Sequence of chain 1.U:
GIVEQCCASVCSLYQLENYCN

Sequence of chain 1.N:
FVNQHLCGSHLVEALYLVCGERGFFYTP

Binding-site contacts:
Ligand atom C1 contacts residue CYS6 of chain 1.U at 3.4 Å (hydrophobic).
Ligand atom O1 contacts residue LEU11 of chain 1.V at 4.3 Å.
Ligand atom O1 contacts residue SER9 of chain 1.U at 3.7 Å.
Ligand atom C2 contacts residue HIS5 of chain 1.N at 4.2 Å.
Ligand atom C7 contacts residue LEU17 of chain 1.P at 3.6 Å (hydrophobic).
Ligand atom C7 contacts residue LEU16 of chain 1.U at 3.8 Å (hydrophobic).
Ligand atom C3 contacts residue ALA14 of chain 1.V at 4.4 Å (hydrophobic).
Ligand atom C7 contacts residue HIS5 of chain 1.N at 3.5 Å.
Ligand atom C5 contacts residue LEU11 of chain 1.V at 3.7 Å (hydrophobic).
Ligand atom C1 contacts residue VAL10 of chain 1.U at 4.4 Å (hydrophobic).
Ligand atom O1 contacts residue VAL2 of chain 1.N at 4.3 Å.
Ligand atom O1 contacts residue CYS11 of chain 1.U at 2.9 Å (h-bond).
Ligand atom C5 contacts residue HIS10 of chain 1.V at 4.2 Å.
Ligand atom C4 contacts residue HIS10 of chain 1.V at 4.2 Å.
Ligand atom C6 contacts residue CYS7 of chain 1.V at 4.2 Å (hydrophobic).
Ligand atom C2 contacts residue LEU11 of chain 1.V at 4.2 Å (hydrophobic).
Ligand atom C7 contacts residue ALA14 of chain 1.V at 3.6 Å (hydrophobic).
Ligand atom C5 contacts residue CYS7 of chain 1.V at 4.4 Å (hydrophobic).
Ligand atom C5 contacts residue HIS5 of chain 1.N at 4.0 Å.
Ligand atom C6 contacts residue VAL2 of chain 1.N at 4.2 Å (hydrophobic).
Ligand atom C6 contacts residue LEU11 of chain 1.V at 3.5 Å (hydrophobic).
Ligand atom C6 contacts residue CYS6 of chain 1.U at 3.2 Å (hydrophobic).
Ligand atom C3 contacts residue HIS5 of chain 1.N at 3.5 Å.
Ligand atom O1 contacts residue CYS6 of chain 1.U at 2.6 Å (h-bond).
Ligand atom C3 contacts residue LEU16 of chain 1.U at 4.5 Å (hydrophobic).
Ligand atom C2 contacts residue VAL10 of chain 1.U at 4.4 Å (hydrophobic).
Ligand atom C2 contacts residue LEU16 of chain 1.U at 4.3 Å (hydrophobic).
Ligand atom C2 contacts residue CYS11 of chain 1.U at 3.9 Å (hydrophobic).
Ligand atom C5 contacts residue LEU6 of chain 1.N at 4.5 Å (hydrophobic).
Ligand atom C4 contacts residue LEU11 of chain 1.V at 4.1 Å (hydrophobic).
Ligand atom C1 contacts residue CYS11 of chain 1.U at 3.9 Å (hydrophobic).
Ligand atom C3 contacts residue LEU11 of chain 1.V at 4.3 Å (hydrophobic).
Ligand atom O1 contacts residue VAL10 of chain 1.U at 3.5 Å.
Ligand atom C1 contacts residue LEU11 of chain 1.V at 3.8 Å (hydrophobic).
Ligand atom C4 contacts residue HIS5 of chain 1.N at 3.5 Å.

Sequence of chain 1.V:
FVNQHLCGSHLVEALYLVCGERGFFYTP

This small molecule binds to this protein.
Small molecule (SMILES): Cc1cccc(O)c1

Sequence of chain 1.P:
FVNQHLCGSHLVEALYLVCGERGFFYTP